This protein binds this small molecule.
Small molecule (SMILES): CC(=O)N[C@@H]1[C@@H](O)[C@H](O)[C@@H](CO)O[C@H]1O

Binding-site contacts:
Ligand atom C4 contacts residue ASN425 of chain 1.A at 4.2 Å.
Ligand atom C7 contacts residue ASN425 of chain 1.A at 2.8 Å.
Ligand atom C8 contacts residue ASN425 of chain 1.A at 3.1 Å.
Ligand atom C7 contacts residue ILE426 of chain 1.A at 3.8 Å (hydrophobic).
Ligand atom C8 contacts residue ILE426 of chain 1.A at 3.8 Å (hydrophobic).
Ligand atom C2 contacts residue ASN425 of chain 1.A at 2.4 Å.
Ligand atom O7 contacts residue ASN425 of chain 1.A at 3.1 Å.
Ligand atom N2 contacts residue ASN425 of chain 1.A at 2.6 Å (h-bond).
Ligand atom O7 contacts residue ILE426 of chain 1.A at 3.1 Å.
Ligand atom N2 contacts residue THR427 of chain 1.A at 4.2 Å.
Ligand atom O7 contacts residue THR427 of chain 1.A at 3.1 Å (h-bond).
Ligand atom C1 contacts residue ASN425 of chain 1.A at 1.4 Å.
Ligand atom C7 contacts residue THR427 of chain 1.A at 3.4 Å.
Ligand atom C8 contacts residue THR427 of chain 1.A at 3.6 Å.
Ligand atom O5 contacts residue ASN425 of chain 1.A at 2.3 Å (h-bond).
Ligand atom C3 contacts residue ASN425 of chain 1.A at 3.7 Å.
Ligand atom C5 contacts residue ASN425 of chain 1.A at 3.6 Å.

Sequence of chain 1.A:
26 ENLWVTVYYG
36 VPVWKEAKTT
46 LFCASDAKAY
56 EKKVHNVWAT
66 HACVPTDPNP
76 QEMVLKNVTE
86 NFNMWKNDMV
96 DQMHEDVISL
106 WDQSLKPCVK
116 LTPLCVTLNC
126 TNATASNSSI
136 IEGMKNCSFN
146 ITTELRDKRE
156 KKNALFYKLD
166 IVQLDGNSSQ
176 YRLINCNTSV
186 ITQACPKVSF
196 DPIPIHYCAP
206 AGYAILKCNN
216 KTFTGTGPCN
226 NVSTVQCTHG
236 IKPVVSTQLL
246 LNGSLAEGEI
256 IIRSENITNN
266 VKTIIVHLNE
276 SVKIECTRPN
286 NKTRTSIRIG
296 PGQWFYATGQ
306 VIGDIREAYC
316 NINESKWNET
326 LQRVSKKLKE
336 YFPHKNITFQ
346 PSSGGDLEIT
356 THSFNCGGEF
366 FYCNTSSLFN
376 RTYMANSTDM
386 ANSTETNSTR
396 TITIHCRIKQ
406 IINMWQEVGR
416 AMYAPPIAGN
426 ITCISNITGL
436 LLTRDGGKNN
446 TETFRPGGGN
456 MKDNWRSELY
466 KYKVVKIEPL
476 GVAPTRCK